Sequence of chain 1.H:
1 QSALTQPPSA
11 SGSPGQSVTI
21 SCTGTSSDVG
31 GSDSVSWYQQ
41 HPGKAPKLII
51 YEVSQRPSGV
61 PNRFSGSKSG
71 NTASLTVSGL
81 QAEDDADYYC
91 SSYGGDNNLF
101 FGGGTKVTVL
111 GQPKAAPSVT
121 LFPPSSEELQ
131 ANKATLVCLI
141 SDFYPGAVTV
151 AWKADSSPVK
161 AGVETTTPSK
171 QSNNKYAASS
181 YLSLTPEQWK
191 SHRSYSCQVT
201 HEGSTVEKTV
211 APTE

Binding-site contacts:
Ligand atom C12 contacts residue GLN40 of chain 1.G at 3.8 Å.
Ligand atom C11 contacts residue PRO46 of chain 1.H at 3.7 Å (hydrophobic).
Ligand atom C13 contacts residue PRO46 of chain 1.G at 3.6 Å (hydrophobic).
Ligand atom N1 contacts residue PHE101 of chain 1.G at 3.3 Å.
Ligand atom C6 contacts residue PRO46 of chain 1.H at 3.7 Å (hydrophobic).
Ligand atom O contacts residue PHE101 of chain 1.G at 3.5 Å.
Ligand atom C contacts residue TYR38 of chain 1.G at 3.4 Å (hydrophobic).
Ligand atom C7 contacts residue GLY102 of chain 1.G at 3.1 Å.
Ligand atom C2 contacts residue TYR38 of chain 1.H at 3.6 Å (hydrophobic).
Ligand atom N contacts residue PRO46 of chain 1.H at 3.6 Å.
Ligand atom C4 contacts residue PHE101 of chain 1.G at 3.7 Å (hydrophobic).
Ligand atom O1 contacts residue LEU48 of chain 1.H at 3.3 Å (h-bond).
Ligand atom C2 contacts residue PHE101 of chain 1.G at 3.5 Å (hydrophobic).
Ligand atom N3 contacts residue PHE101 of chain 1.G at 3.3 Å (h-bond).
Ligand atom N1 contacts residue PRO46 of chain 1.H at 3.7 Å.
Ligand atom C8 contacts residue PHE101 of chain 1.G at 3.7 Å (hydrophobic).
Ligand atom N contacts residue PHE101 of chain 1.G at 3.4 Å.
Ligand atom O contacts residue LEU48 of chain 1.H at 3.2 Å (h-bond).
Ligand atom C5 contacts residue PRO46 of chain 1.H at 3.3 Å (hydrophobic).
Ligand atom C11 contacts residue PRO46 of chain 1.G at 3.7 Å (hydrophobic).
Ligand atom C10 contacts residue PRO46 of chain 1.H at 3.5 Å (hydrophobic).
Ligand atom N2 contacts residue PHE101 of chain 1.G at 3.7 Å.
Ligand atom O contacts residue TYR38 of chain 1.H at 3.5 Å.
Ligand atom C4 contacts residue PRO46 of chain 1.H at 3.4 Å (hydrophobic).
Ligand atom C10 contacts residue PRO46 of chain 1.G at 3.8 Å (hydrophobic).
Ligand atom C14 contacts residue PRO46 of chain 1.G at 3.8 Å (hydrophobic).
Ligand atom C14 contacts residue TYR38 of chain 1.H at 3.7 Å (hydrophobic).
Ligand atom O3 contacts residue GLY103 of chain 1.G at 3.5 Å.
Ligand atom C12 contacts residue PRO46 of chain 1.G at 3.6 Å (hydrophobic).
Ligand atom C3 contacts residue PHE101 of chain 1.G at 3.4 Å (hydrophobic).
Ligand atom C3 contacts residue PRO46 of chain 1.H at 3.8 Å (hydrophobic).
Ligand atom O3 contacts residue ALA45 of chain 1.H at 3.3 Å.
Ligand atom C6 contacts residue GLY102 of chain 1.G at 3.8 Å.
Ligand atom N3 contacts residue GLY102 of chain 1.G at 3.1 Å (h-bond).
Ligand atom C9 contacts residue PRO46 of chain 1.H at 3.6 Å (hydrophobic).
Ligand atom N3 contacts residue GLY103 of chain 1.G at 3.7 Å.
Ligand atom N2 contacts residue PRO46 of chain 1.H at 3.8 Å.
Ligand atom N2 contacts residue LEU48 of chain 1.H at 3.5 Å (h-bond).
Ligand atom C11 contacts residue GLN40 of chain 1.G at 3.3 Å.
Ligand atom C8 contacts residue TYR89 of chain 1.G at 3.8 Å (hydrophobic).

A small-molecule ligand and the protein it binds are described below.
Small molecule (SMILES): C[C@H](CNNc1ccc(S(N)(=O)=O)cc1[N+](=O)[O-])c1ccccc1

Sequence of chain 1.G:
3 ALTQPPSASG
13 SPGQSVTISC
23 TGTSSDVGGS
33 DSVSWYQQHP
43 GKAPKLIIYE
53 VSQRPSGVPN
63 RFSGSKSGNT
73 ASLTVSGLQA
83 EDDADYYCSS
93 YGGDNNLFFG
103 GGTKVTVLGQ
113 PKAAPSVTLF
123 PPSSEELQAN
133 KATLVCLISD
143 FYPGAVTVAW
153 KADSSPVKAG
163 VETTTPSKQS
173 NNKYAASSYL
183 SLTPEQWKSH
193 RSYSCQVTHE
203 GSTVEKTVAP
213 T